Binding-site contacts:
Ligand atom O11 contacts residue ILE157 of chain 1.A at 4.0 Å.
Ligand atom N22 contacts residue HIS306 of chain 1.A at 3.7 Å.
Ligand atom C23 contacts residue TYR248 of chain 1.A at 3.7 Å (hydrophobic).
Ligand atom C17 contacts residue MET285 of chain 1.A at 3.7 Å (hydrophobic).
Ligand atom C19 contacts residue GLN166 of chain 1.A at 3.9 Å.
Ligand atom C23 contacts residue TYR165 of chain 1.A at 3.8 Å (hydrophobic).
Ligand atom C21 contacts residue GLN166 of chain 1.A at 3.3 Å.
Ligand atom C24 contacts residue PHE49 of chain 1.A at 3.3 Å (hydrophobic).
Ligand atom C23 contacts residue ASP117 of chain 1.A at 3.8 Å.
Ligand atom C12 contacts residue ILE157 of chain 1.A at 3.5 Å (hydrophobic).
Ligand atom C13 contacts residue ILE157 of chain 1.A at 3.7 Å (hydrophobic).
Ligand atom C04 contacts residue TRP118 of chain 1.A at 4.0 Å (hydrophobic).
Ligand atom N03 contacts residue ASP117 of chain 1.A at 2.5 Å (salt-bridge).
Ligand atom C20 contacts residue GLN166 of chain 1.A at 3.2 Å.
Ligand atom C09 contacts residue MET251 of chain 1.A at 3.4 Å (hydrophobic).
Ligand atom C27 contacts residue MET201 of chain 1.A at 3.5 Å (hydrophobic).
Ligand atom C10 contacts residue GLN166 of chain 1.A at 3.3 Å.
Ligand atom C21 contacts residue TRP118 of chain 1.A at 3.9 Å (hydrophobic).
Ligand atom C07 contacts residue TRP118 of chain 1.A at 3.8 Å (hydrophobic).
Ligand atom C26 contacts residue MET201 of chain 1.A at 3.7 Å (hydrophobic).
Ligand atom O08 contacts residue MET121 of chain 1.A at 3.5 Å.
Ligand atom C02 contacts residue TYR248 of chain 1.A at 3.3 Å (hydrophobic).
Ligand atom C20 contacts residue TRP118 of chain 1.A at 3.8 Å (hydrophobic).
Ligand atom C02 contacts residue ASP117 of chain 1.A at 2.9 Å.
Ligand atom O11 contacts residue GLN166 of chain 1.A at 3.6 Å (h-bond).
Ligand atom C28 contacts residue HIS306 of chain 1.A at 4.0 Å.
Ligand atom O11 contacts residue MET251 of chain 1.A at 3.5 Å (h-bond).
Ligand atom C06 contacts residue MET121 of chain 1.A at 3.6 Å (hydrophobic).
Ligand atom C24 contacts residue TYR248 of chain 1.A at 3.9 Å (hydrophobic).
Ligand atom C28 contacts residue TYR165 of chain 1.A at 4.0 Å (hydrophobic).
Ligand atom C07 contacts residue MET121 of chain 1.A at 4.0 Å (hydrophobic).
Ligand atom O08 contacts residue TRP118 of chain 1.A at 3.7 Å.
Ligand atom C09 contacts residue TRP118 of chain 1.A at 3.6 Å (hydrophobic).
Ligand atom N22 contacts residue ASP117 of chain 1.A at 2.4 Å (salt-bridge).
Ligand atom O01 contacts residue TYR165 of chain 1.A at 2.3 Å (h-bond).
Ligand atom N22 contacts residue TYR248 of chain 1.A at 3.6 Å.
Ligand atom O01 contacts residue TYR248 of chain 1.A at 3.0 Å (h-bond).
Ligand atom C04 contacts residue ASP117 of chain 1.A at 3.8 Å.
Ligand atom C21 contacts residue TYR248 of chain 1.A at 3.9 Å (hydrophobic).
Ligand atom C02 contacts residue TYR165 of chain 1.A at 3.3 Å (hydrophobic).

This protein binds this small molecule.
Small molecule (SMILES): CC(C)(C)N1CCO[C@H](COc2ccc(NC(=O)NC3CCCCC3)cc2)C1

Sequence of chain 1.A:
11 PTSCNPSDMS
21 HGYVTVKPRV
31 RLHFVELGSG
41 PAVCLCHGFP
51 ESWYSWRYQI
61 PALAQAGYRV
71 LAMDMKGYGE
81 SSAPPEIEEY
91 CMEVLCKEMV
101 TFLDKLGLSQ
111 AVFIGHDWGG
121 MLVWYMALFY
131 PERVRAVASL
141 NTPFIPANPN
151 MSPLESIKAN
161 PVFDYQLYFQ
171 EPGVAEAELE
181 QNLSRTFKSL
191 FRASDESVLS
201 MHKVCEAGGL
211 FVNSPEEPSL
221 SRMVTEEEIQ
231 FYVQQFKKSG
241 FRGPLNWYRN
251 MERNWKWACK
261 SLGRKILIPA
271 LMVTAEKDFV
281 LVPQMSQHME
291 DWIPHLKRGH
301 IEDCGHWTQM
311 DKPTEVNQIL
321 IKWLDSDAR